This protein binds this small molecule.
Small molecule (SMILES): CC(=O)N[C@@H]1[C@@H](O)[C@H](O)[C@@H](CO)O[C@H]1O

Binding-site contacts:
Ligand atom C7 contacts residue LYS132 of chain 1.A at 3.6 Å.
Ligand atom C4 contacts residue ASN121 of chain 1.A at 4.2 Å.
Ligand atom C5 contacts residue ASN121 of chain 1.A at 3.6 Å.
Ligand atom C2 contacts residue ASN121 of chain 1.A at 2.5 Å.
Ligand atom O6 contacts residue ASN121 of chain 1.A at 4.5 Å.
Ligand atom C8 contacts residue LYS132 of chain 1.A at 2.3 Å.
Ligand atom C1 contacts residue ASN121 of chain 1.A at 1.4 Å.
Ligand atom N2 contacts residue ASN121 of chain 1.A at 2.8 Å (h-bond).
Ligand atom C8 contacts residue PHE120 of chain 1.A at 4.2 Å (hydrophobic).
Ligand atom N2 contacts residue LYS132 of chain 1.A at 3.9 Å.
Ligand atom C7 contacts residue ASN121 of chain 1.A at 3.8 Å.
Ligand atom C8 contacts residue ASN121 of chain 1.A at 4.0 Å.
Ligand atom O5 contacts residue ASN121 of chain 1.A at 2.4 Å (h-bond).
Ligand atom C7 contacts residue PHE120 of chain 1.A at 4.5 Å (hydrophobic).
Ligand atom C3 contacts residue ASN121 of chain 1.A at 3.8 Å.

Sequence of chain 1.A:
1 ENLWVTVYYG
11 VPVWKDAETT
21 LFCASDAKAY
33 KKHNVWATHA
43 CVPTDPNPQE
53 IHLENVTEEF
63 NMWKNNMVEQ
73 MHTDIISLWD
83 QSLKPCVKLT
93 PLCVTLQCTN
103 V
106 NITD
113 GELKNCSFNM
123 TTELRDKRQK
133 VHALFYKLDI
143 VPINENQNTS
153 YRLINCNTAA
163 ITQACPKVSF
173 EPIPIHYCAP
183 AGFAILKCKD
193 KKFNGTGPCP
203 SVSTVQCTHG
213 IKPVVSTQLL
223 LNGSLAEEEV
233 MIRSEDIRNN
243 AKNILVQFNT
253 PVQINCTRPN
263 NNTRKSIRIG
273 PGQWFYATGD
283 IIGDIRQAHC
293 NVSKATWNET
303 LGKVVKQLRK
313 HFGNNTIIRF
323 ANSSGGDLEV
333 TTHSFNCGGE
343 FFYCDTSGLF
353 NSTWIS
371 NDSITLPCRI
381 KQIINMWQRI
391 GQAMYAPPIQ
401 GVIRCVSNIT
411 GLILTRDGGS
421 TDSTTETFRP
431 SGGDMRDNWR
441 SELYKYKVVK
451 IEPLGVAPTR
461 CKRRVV